The small molecule below binds the protein below.
Small molecule (SMILES): COC(=O)N[C@H](C(=O)N[C@H](C(=O)N[C@@H](Cc1ccccc1)[C@H](O)C(=O)N1CSC(C)(C)[C@H]1C(=O)NCC(C)(C)C)C(C)(C)C)c1ccccc1

Sequence of chain 1.B:
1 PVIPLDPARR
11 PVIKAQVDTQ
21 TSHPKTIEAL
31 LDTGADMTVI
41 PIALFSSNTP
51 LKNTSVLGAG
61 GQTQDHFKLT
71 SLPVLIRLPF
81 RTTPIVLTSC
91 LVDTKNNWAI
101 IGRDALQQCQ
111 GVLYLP

Sequence of chain 1.A:
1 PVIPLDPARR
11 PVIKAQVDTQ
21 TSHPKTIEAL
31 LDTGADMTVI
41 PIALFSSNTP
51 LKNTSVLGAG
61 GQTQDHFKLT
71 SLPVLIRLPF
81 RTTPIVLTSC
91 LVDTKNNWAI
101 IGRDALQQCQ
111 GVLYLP

Binding-site contacts:
Ligand atom OAN contacts residue ASP32 of chain 1.A at 2.8 Å (salt-bridge).
Ligand atom OAO contacts residue GLY34 of chain 1.B at 3.0 Å.
Ligand atom CBK contacts residue ASP36 of chain 1.B at 3.6 Å.
Ligand atom OAM contacts residue ALA59 of chain 1.B at 3.6 Å.
Ligand atom CAY contacts residue ARG10 of chain 1.A at 3.5 Å.
Ligand atom OA1 contacts residue LEU57 of chain 1.B at 3.1 Å (h-bond).
Ligand atom O contacts residue GLY58 of chain 1.B at 3.7 Å.
Ligand atom CBI contacts residue ASP32 of chain 1.B at 3.5 Å.
Ligand atom CAI contacts residue LEU30 of chain 1.B at 3.5 Å (hydrophobic).
Ligand atom SBE contacts residue TRP98 of chain 1.B at 3.6 Å.
Ligand atom CBN contacts residue ASP32 of chain 1.B at 3.1 Å.
Ligand atom NAJ contacts residue ASP36 of chain 1.B at 2.8 Å (salt-bridge).
Ligand atom CAP contacts residue GLY58 of chain 1.B at 3.4 Å.
Ligand atom CAR contacts residue ALA59 of chain 1.B at 3.3 Å (hydrophobic).
Ligand atom CAQ contacts residue ARG10 of chain 1.A at 3.4 Å.
Ligand atom OAO contacts residue ASP32 of chain 1.B at 2.5 Å (salt-bridge).
Ligand atom CAU contacts residue LEU57 of chain 1.B at 3.6 Å (hydrophobic).
Ligand atom CBI contacts residue ASP32 of chain 1.A at 3.5 Å.
Ligand atom CAZ contacts residue ASP32 of chain 1.B at 3.6 Å.
Ligand atom CAT contacts residue ARG10 of chain 1.A at 3.2 Å.
Ligand atom CAG contacts residue MET37 of chain 1.B at 3.6 Å (hydrophobic).
Ligand atom CBN contacts residue ASP32 of chain 1.A at 3.6 Å.
Ligand atom CBM contacts residue LEU57 of chain 1.B at 3.5 Å (hydrophobic).
Ligand atom CBA contacts residue ASP32 of chain 1.A at 3.3 Å.
Ligand atom OAO contacts residue ASP32 of chain 1.A at 2.8 Å (salt-bridge).
Ligand atom NBR contacts residue ASP32 of chain 1.B at 3.7 Å.
Ligand atom OAK contacts residue ASP36 of chain 1.B at 3.0 Å (salt-bridge).
Ligand atom CAH contacts residue LEU57 of chain 1.A at 3.2 Å (hydrophobic).
Ligand atom CAU contacts residue ARG10 of chain 1.A at 3.5 Å.
Ligand atom CAR contacts residue GLY58 of chain 1.B at 3.2 Å.
Ligand atom OAN contacts residue GLY34 of chain 1.A at 3.4 Å.
Ligand atom CAC contacts residue MET37 of chain 1.A at 3.4 Å (hydrophobic).
Ligand atom OAO contacts residue ALA35 of chain 1.B at 3.7 Å.
Ligand atom CBQ contacts residue GLY34 of chain 1.A at 3.3 Å.
Ligand atom N contacts residue LEU57 of chain 1.B at 2.9 Å (h-bond).
Ligand atom CG1 contacts residue VAL56 of chain 1.B at 3.2 Å (hydrophobic).
Ligand atom CAY contacts residue LEU57 of chain 1.B at 3.6 Å (hydrophobic).
Ligand atom CBM contacts residue ASP36 of chain 1.B at 3.6 Å.
Ligand atom NBC contacts residue GLY34 of chain 1.B at 3.2 Å (h-bond).
Ligand atom OAN contacts residue ALA35 of chain 1.A at 3.6 Å (h-bond).